Sequence of chain 32.E:
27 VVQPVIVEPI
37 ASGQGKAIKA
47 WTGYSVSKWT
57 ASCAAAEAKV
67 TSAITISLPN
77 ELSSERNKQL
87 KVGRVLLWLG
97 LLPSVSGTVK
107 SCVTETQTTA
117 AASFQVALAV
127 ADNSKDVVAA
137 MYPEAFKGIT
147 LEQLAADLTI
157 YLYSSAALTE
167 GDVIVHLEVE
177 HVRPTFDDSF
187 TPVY

Binding-site contacts:
Ligand atom O4' contacts residue GLU140 of chain 32.E at 4.1 Å.
Ligand atom C2 contacts residue TRP47 of chain 32.E at 3.8 Å (hydrophobic).
Ligand atom N7 contacts residue TRP47 of chain 32.E at 4.0 Å.
Ligand atom N6 contacts residue TRP47 of chain 32.E at 4.2 Å.
Ligand atom C8 contacts residue LYS143 of chain 32.E at 2.8 Å.
Ligand atom N9 contacts residue LYS143 of chain 32.E at 3.8 Å.
Ligand atom C6 contacts residue TRP47 of chain 32.E at 3.9 Å (hydrophobic).
Ligand atom N3 contacts residue TRP47 of chain 32.E at 3.9 Å.
Ligand atom N1 contacts residue TRP47 of chain 32.E at 3.8 Å.
Ligand atom C8 contacts residue TRP47 of chain 32.E at 4.0 Å (hydrophobic).
Ligand atom C1' contacts residue LYS143 of chain 32.E at 4.0 Å.
Ligand atom N7 contacts residue LYS143 of chain 32.E at 3.7 Å.
Ligand atom O4' contacts residue TRP47 of chain 32.E at 4.0 Å.
Ligand atom C8 contacts residue GLU140 of chain 32.E at 4.1 Å.
Ligand atom C2' contacts residue GLU140 of chain 32.E at 3.5 Å.
Ligand atom C2' contacts residue LYS143 of chain 32.E at 4.5 Å.
Ligand atom O2' contacts residue GLU140 of chain 32.E at 3.0 Å (salt-bridge).
Ligand atom OP1 contacts residue LYS45 of chain 58.F at 4.3 Å.
Ligand atom N9 contacts residue TRP47 of chain 32.E at 4.0 Å.
Ligand atom C1' contacts residue TRP47 of chain 32.E at 4.3 Å (hydrophobic).
Ligand atom C5 contacts residue TRP47 of chain 32.E at 4.0 Å (hydrophobic).
Ligand atom N9 contacts residue GLU140 of chain 32.E at 4.1 Å.
Ligand atom O4' contacts residue LYS143 of chain 32.E at 4.2 Å.
Ligand atom C4 contacts residue TRP47 of chain 32.E at 3.9 Å (hydrophobic).
Ligand atom C1' contacts residue GLU140 of chain 32.E at 3.2 Å.

Sequence of chain 58.F:
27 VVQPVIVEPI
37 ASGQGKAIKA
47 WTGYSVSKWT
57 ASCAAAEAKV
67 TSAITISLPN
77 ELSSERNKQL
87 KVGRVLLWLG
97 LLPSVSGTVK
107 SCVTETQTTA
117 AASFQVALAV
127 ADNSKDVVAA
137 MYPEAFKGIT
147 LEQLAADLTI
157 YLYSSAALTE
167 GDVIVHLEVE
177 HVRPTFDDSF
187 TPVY

A protein and the small-molecule ligand that binds it are described below.
Small molecule (SMILES): Nc1ncnc2c1ncn2[C@@H]1O[C@H](COP(=O)=O)[C@@H](O[P](=O)(O)OC[C@H]2O[C@@H](n3ccc(=O)[nH]c3=O)[C@H](O)[C@@H]2O)[C@H]1O